The protein below binds the small molecule below.
Small molecule (SMILES): c1ccc([Sb+](c2ccccc2)(c2ccccc2)c2ccccc2)cc1

Sequence of chain 1.B:
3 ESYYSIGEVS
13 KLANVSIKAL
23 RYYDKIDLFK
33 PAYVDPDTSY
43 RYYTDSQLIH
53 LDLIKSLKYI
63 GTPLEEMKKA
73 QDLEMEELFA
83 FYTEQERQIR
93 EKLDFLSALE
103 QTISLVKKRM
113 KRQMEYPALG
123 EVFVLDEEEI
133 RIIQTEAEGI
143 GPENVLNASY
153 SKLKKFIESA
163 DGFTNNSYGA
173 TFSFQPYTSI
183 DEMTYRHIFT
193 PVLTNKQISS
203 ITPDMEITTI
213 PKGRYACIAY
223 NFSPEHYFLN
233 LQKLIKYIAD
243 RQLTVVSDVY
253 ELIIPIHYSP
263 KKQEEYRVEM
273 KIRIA

Binding-site contacts:
Ligand atom C3B contacts residue TYR35 of chain 1.B at 3.6 Å (hydrophobic).
Ligand atom C6C contacts residue TYR5 of chain 1.B at 4.4 Å (hydrophobic).
Ligand atom C3D contacts residue TYR44 of chain 1.B at 3.4 Å (hydrophobic).
Ligand atom C6B contacts residue TYR35 of chain 1.B at 4.4 Å (hydrophobic).
Ligand atom C1B contacts residue TYR35 of chain 1.B at 4.3 Å (hydrophobic).
Ligand atom C2D contacts residue TYR5 of chain 1.B at 3.1 Å (hydrophobic).
Ligand atom C2C contacts residue TYR44 of chain 1.B at 4.3 Å (hydrophobic).
Ligand atom C2C contacts residue TYR5 of chain 1.B at 3.4 Å (hydrophobic).
Ligand atom C3C contacts residue TYR35 of chain 1.B at 4.0 Å (hydrophobic).
Ligand atom C5B contacts residue TYR35 of chain 1.B at 4.1 Å (hydrophobic).
Ligand atom C3D contacts residue TYR5 of chain 1.B at 3.7 Å (hydrophobic).
Ligand atom C4B contacts residue TYR35 of chain 1.B at 3.8 Å (hydrophobic).
Ligand atom C5C contacts residue GLU3 of chain 1.B at 3.3 Å.
Ligand atom C4C contacts residue GLU3 of chain 1.B at 3.6 Å.
Ligand atom C3C contacts residue TYR44 of chain 1.B at 4.0 Å (hydrophobic).
Ligand atom C4C contacts residue TYR5 of chain 1.B at 3.3 Å (hydrophobic).
Ligand atom C2B contacts residue TYR35 of chain 1.B at 3.7 Å (hydrophobic).
Ligand atom C5C contacts residue TYR5 of chain 1.B at 4.0 Å (hydrophobic).
Ligand atom C2C contacts residue TYR35 of chain 1.B at 3.8 Å (hydrophobic).
Ligand atom C1D contacts residue TYR5 of chain 1.B at 4.2 Å (hydrophobic).
Ligand atom C1C contacts residue TYR5 of chain 1.B at 3.9 Å (hydrophobic).
Ligand atom C3C contacts residue TYR5 of chain 1.B at 3.4 Å (hydrophobic).
Ligand atom C6C contacts residue GLU3 of chain 1.B at 3.8 Å.
Ligand atom C6A contacts residue TYR5 of chain 1.B at 4.4 Å (hydrophobic).
Ligand atom C2D contacts residue TYR44 of chain 1.B at 3.9 Å (hydrophobic).
Ligand atom C6A contacts residue GLU3 of chain 1.B at 4.3 Å.
Ligand atom C4D contacts residue TYR44 of chain 1.B at 3.8 Å (hydrophobic).